Binding-site contacts:
Ligand atom C1 contacts residue HIS299 of chain 1.Q at 3.5 Å.
Ligand atom O4 contacts residue VAL107 of chain 1.S at 3.4 Å.
Ligand atom O6 contacts residue ASN44 of chain 1.T at 3.3 Å (h-bond).
Ligand atom O6 contacts residue SER24 of chain 1.T at 3.3 Å (h-bond).
Ligand atom C2 contacts residue ASN301 of chain 1.Q at 2.4 Å.
Ligand atom C5 contacts residue ILE104 of chain 1.S at 3.8 Å (hydrophobic).
Ligand atom C2 contacts residue SER62 of chain 1.T at 3.5 Å.
Ligand atom C3 contacts residue HIS299 of chain 1.Q at 3.5 Å.
Ligand atom C1 contacts residue ASN301 of chain 1.Q at 1.4 Å.
Ligand atom N2 contacts residue HIS299 of chain 1.Q at 3.2 Å (h-bond).
Ligand atom O5 contacts residue ARG103 of chain 1.S at 3.6 Å.
Ligand atom O6 contacts residue SER381 of chain 1.Q at 3.0 Å (h-bond).
Ligand atom O3 contacts residue SER62 of chain 1.T at 3.5 Å (h-bond).
Ligand atom C3 contacts residue ILE104 of chain 1.S at 3.6 Å (hydrophobic).
Ligand atom O6 contacts residue ARG103 of chain 1.S at 3.3 Å (salt-bridge).
Ligand atom C4 contacts residue ASN45 of chain 1.T at 3.4 Å.
Ligand atom O6 contacts residue ARG296 of chain 1.Q at 3.2 Å (salt-bridge).
Ligand atom O3 contacts residue ILE104 of chain 1.S at 3.5 Å.
Ligand atom C3 contacts residue ASN45 of chain 1.T at 3.4 Å.
Ligand atom N2 contacts residue ASN301 of chain 1.Q at 2.8 Å (h-bond).
Ligand atom O3 contacts residue ASN45 of chain 1.T at 2.8 Å (h-bond).
Ligand atom C2 contacts residue HIS299 of chain 1.Q at 3.5 Å.
Ligand atom O3 contacts residue GLY106 of chain 1.S at 2.8 Å (h-bond).
Ligand atom O3 contacts residue GLY61 of chain 1.T at 3.2 Å (h-bond).
Ligand atom C4 contacts residue SER62 of chain 1.T at 3.7 Å.
Ligand atom O3 contacts residue ASN46 of chain 1.T at 3.4 Å.
Ligand atom C3 contacts residue GLY106 of chain 1.S at 3.5 Å.
Ligand atom C3 contacts residue ASN301 of chain 1.Q at 3.8 Å.
Ligand atom O7 contacts residue ASN301 of chain 1.Q at 3.3 Å (h-bond).
Ligand atom C8 contacts residue THR267 of chain 1.Q at 3.7 Å.
Ligand atom C6 contacts residue THR383 of chain 1.Q at 3.7 Å.
Ligand atom O4 contacts residue ARG103 of chain 1.S at 3.5 Å (salt-bridge).
Ligand atom C5 contacts residue ASN301 of chain 1.Q at 3.7 Å.
Ligand atom O6 contacts residue THR383 of chain 1.Q at 3.4 Å.
Ligand atom O2 contacts residue SER62 of chain 1.T at 3.5 Å (h-bond).
Ligand atom C2 contacts residue GLY106 of chain 1.S at 3.3 Å.
Ligand atom O5 contacts residue ASN301 of chain 1.Q at 2.4 Å (h-bond).
Ligand atom O6 contacts residue SER62 of chain 1.T at 3.6 Å.
Ligand atom C7 contacts residue ASN301 of chain 1.Q at 3.2 Å.
Ligand atom O4 contacts residue ASN45 of chain 1.T at 2.4 Å (h-bond).

This protein binds this small molecule.
Small molecule (SMILES): CC(=O)N[C@H]1[C@H](O[C@H]2[C@H](O)[C@@H](NC(C)=O)CO[C@@H]2CO)O[C@H](CO)[C@@H](O[C@@H]2O[C@H](CO[C@H]3O[C@H](CO[C@H]4O[C@H](CO)[C@@H](O)[C@H](O)[C@@H]4O)[C@@H](O)[C@H](O[C@H]4O[C@H](CO)[C@@H](O)[C@H](O)[C@@H]4O)[C@@H]3O)[C@@H](O)[C@H](O[C@H]3O[C@H](CO)[C@@H](O)[C@H](O)[C@@H]3O[C@H]3O[C@H](CO)[C@@H](O)[C@H](O)[C@@H]3O[C@H]3O[C@H](CO)[C@@H](O)[C@H](O)[C@@H]3O)[C@@H]2O)[C@@H]1O

Sequence of chain 1.Q:
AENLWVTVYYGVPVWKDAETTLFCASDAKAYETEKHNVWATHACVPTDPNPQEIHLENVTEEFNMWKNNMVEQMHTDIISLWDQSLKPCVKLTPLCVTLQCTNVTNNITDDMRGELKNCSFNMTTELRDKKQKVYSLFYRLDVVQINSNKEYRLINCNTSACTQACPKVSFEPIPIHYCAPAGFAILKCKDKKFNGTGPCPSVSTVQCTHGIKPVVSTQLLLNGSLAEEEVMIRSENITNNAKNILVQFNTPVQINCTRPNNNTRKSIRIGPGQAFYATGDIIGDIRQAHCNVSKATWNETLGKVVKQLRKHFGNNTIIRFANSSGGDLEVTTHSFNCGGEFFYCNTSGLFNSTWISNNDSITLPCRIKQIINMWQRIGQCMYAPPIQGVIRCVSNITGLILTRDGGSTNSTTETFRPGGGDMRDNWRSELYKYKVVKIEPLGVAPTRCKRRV

Sequence of chain 1.S:
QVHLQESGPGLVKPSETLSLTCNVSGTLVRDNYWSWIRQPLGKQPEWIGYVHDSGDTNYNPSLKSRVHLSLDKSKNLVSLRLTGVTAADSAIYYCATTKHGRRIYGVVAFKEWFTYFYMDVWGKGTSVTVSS

Sequence of chain 1.T:
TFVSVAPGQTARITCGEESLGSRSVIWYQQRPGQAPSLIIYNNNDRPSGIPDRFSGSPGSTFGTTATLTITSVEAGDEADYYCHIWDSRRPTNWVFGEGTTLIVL